Sequence of chain 1.A:
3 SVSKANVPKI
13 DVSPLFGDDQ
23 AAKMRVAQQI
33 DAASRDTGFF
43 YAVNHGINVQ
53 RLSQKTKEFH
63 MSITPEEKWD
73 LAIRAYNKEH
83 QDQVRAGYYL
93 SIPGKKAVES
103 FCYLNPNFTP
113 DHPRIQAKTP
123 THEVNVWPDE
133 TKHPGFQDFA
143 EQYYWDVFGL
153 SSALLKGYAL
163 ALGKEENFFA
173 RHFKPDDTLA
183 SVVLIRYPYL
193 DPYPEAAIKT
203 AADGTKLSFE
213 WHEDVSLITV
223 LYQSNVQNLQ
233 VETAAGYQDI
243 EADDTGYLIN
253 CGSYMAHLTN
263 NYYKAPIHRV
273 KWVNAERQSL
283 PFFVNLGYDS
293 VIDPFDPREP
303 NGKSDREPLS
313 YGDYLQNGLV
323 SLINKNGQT

Binding-site contacts:
Ligand atom CAS contacts residue TYR189 of chain 1.A at 3.4 Å (hydrophobic).
Ligand atom OXT contacts residue SER183 of chain 1.A at 2.6 Å (h-bond).
Ligand atom CAJ contacts residue PHE285 of chain 1.A at 4.0 Å (hydrophobic).
Ligand atom CAK contacts residue HIS214 of chain 1.A at 3.2 Å.
Ligand atom SAQ contacts residue PHE211 of chain 1.A at 3.7 Å.
Ligand atom CAS contacts residue VAL272 of chain 1.A at 3.9 Å (hydrophobic).
Ligand atom CAX contacts residue ILE187 of chain 1.A at 3.8 Å (hydrophobic).
Ligand atom CAL contacts residue LEU324 of chain 1.A at 3.8 Å (hydrophobic).
Ligand atom O contacts residue ARG87 of chain 1.A at 2.7 Å (salt-bridge).
Ligand atom SAI contacts residue PHE285 of chain 1.A at 3.7 Å.
Ligand atom SAQ contacts residue THR331 of chain 1.A at 3.6 Å.
Ligand atom OAD contacts residue ILE187 of chain 1.A at 4.0 Å.
Ligand atom OAD contacts residue VAL272 of chain 1.A at 3.8 Å.
Ligand atom CAK contacts residue FE21 of chain 1.B at 3.4 Å.
Ligand atom NAO contacts residue PHE285 of chain 1.A at 3.8 Å.
Ligand atom CAK contacts residue PHE211 of chain 1.A at 3.5 Å (hydrophobic).
Ligand atom O contacts residue LEU321 of chain 1.A at 3.8 Å.
Ligand atom SAI contacts residue FE21 of chain 1.B at 2.5 Å.
Ligand atom C contacts residue SER183 of chain 1.A at 3.5 Å.
Ligand atom N contacts residue TYR91 of chain 1.A at 3.0 Å (h-bond).
Ligand atom CAN contacts residue PHE211 of chain 1.A at 3.7 Å (hydrophobic).
Ligand atom C contacts residue ARG87 of chain 1.A at 3.5 Å.
Ligand atom CAW contacts residue PHE211 of chain 1.A at 3.8 Å (hydrophobic).
Ligand atom NAO contacts residue LEU324 of chain 1.A at 3.6 Å.
Ligand atom OXT contacts residue ARG87 of chain 1.A at 2.9 Å (salt-bridge).
Ligand atom N contacts residue CYS104 of chain 1.A at 3.8 Å.
Ligand atom OAD contacts residue TYR189 of chain 1.A at 2.5 Å (h-bond).
Ligand atom OAH contacts residue VAL272 of chain 1.A at 3.6 Å.
Ligand atom OAE contacts residue LEU324 of chain 1.A at 3.7 Å.
Ligand atom CAT contacts residue LEU324 of chain 1.A at 3.5 Å (hydrophobic).
Ligand atom CB contacts residue LEU321 of chain 1.A at 3.9 Å (hydrophobic).
Ligand atom OAE contacts residue THR331 of chain 1.A at 3.6 Å.
Ligand atom CAA contacts residue THR331 of chain 1.A at 3.7 Å.
Ligand atom CAN contacts residue TYR189 of chain 1.A at 3.0 Å (hydrophobic).
Ligand atom SAI contacts residue ASP216 of chain 1.A at 3.2 Å (salt-bridge).
Ligand atom OAP contacts residue PHE211 of chain 1.A at 4.0 Å.
Ligand atom CAX contacts residue TYR189 of chain 1.A at 3.7 Å (hydrophobic).
Ligand atom SAI contacts residue HIS214 of chain 1.A at 3.4 Å (h-bond).
Ligand atom CA contacts residue SER183 of chain 1.A at 3.9 Å.
Ligand atom OAF contacts residue ILE187 of chain 1.A at 3.8 Å.

The small molecule below binds the protein below.
Small molecule (SMILES): CSC[C@H](OC(=O)[C@H](CS)NC(=O)CCC[C@H](N)C(=O)O)C(=O)O